Sequence of chain 1.A:
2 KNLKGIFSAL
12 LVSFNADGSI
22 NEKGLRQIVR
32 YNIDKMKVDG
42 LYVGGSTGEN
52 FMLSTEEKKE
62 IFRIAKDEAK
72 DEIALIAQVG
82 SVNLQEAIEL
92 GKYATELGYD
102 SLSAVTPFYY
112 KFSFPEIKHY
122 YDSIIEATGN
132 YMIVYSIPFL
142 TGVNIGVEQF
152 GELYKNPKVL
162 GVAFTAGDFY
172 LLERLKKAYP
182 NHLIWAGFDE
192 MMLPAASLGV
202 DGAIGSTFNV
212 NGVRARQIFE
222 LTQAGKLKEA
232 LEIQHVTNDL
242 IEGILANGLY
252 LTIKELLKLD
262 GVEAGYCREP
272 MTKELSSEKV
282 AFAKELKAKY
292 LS

The small molecule below binds the protein below.
Small molecule (SMILES): CC(=O)N[C@@H]([C@@H](O)[C@H](O)[C@H](O)CO)[C@@H](O)CC(=O)C(=O)O

Binding-site contacts:
Ligand atom O10 contacts residue TYR251 of chain 1.A at 2.8 Å (h-bond).
Ligand atom O4 contacts residue THR166 of chain 1.A at 2.9 Å (h-bond).
Ligand atom C10 contacts residue TYR251 of chain 1.A at 3.5 Å (hydrophobic).
Ligand atom O1A contacts residue ALA10 of chain 1.A at 3.6 Å.
Ligand atom O2 contacts residue TYR136 of chain 1.A at 2.5 Å (h-bond).
Ligand atom C6 contacts residue ASP190 of chain 1.A at 3.7 Å.
Ligand atom O1A contacts residue TYR136 of chain 1.A at 3.5 Å (h-bond).
Ligand atom C1 contacts residue SER47 of chain 1.A at 3.5 Å.
Ligand atom C11 contacts residue TYR251 of chain 1.A at 3.5 Å (hydrophobic).
Ligand atom O6 contacts residue GLY206 of chain 1.A at 3.4 Å.
Ligand atom O1B contacts residue TYR136 of chain 1.A at 3.4 Å (h-bond).
Ligand atom C8 contacts residue GLU191 of chain 1.A at 3.5 Å.
Ligand atom O2 contacts residue THR166 of chain 1.A at 3.6 Å.
Ligand atom O10 contacts residue THR48 of chain 1.A at 3.3 Å (h-bond).
Ligand atom O6 contacts residue SER207 of chain 1.A at 3.0 Å (h-bond).
Ligand atom O4 contacts residue GLY188 of chain 1.A at 2.7 Å (h-bond).
Ligand atom C1 contacts residue THR48 of chain 1.A at 3.0 Å.
Ligand atom C4 contacts residue ILE205 of chain 1.A at 3.5 Å (hydrophobic).
Ligand atom O1B contacts residue SER47 of chain 1.A at 3.0 Å.
Ligand atom C6 contacts residue GLY188 of chain 1.A at 3.2 Å.
Ligand atom O1A contacts residue GLY46 of chain 1.A at 3.3 Å.
Ligand atom C1 contacts residue TYR136 of chain 1.A at 3.2 Å (hydrophobic).
Ligand atom O8 contacts residue ASP190 of chain 1.A at 3.0 Å (salt-bridge).
Ligand atom C9 contacts residue GLU191 of chain 1.A at 3.3 Å.
Ligand atom O1A contacts residue SER47 of chain 1.A at 3.0 Å (h-bond).
Ligand atom O7 contacts residue LEU250 of chain 1.A at 3.6 Å.
Ligand atom C7 contacts residue SER207 of chain 1.A at 3.6 Å.
Ligand atom C5 contacts residue GLY188 of chain 1.A at 3.7 Å.
Ligand atom O8 contacts residue GLU191 of chain 1.A at 2.5 Å (salt-bridge).
Ligand atom O8 contacts residue PHE189 of chain 1.A at 3.6 Å.
Ligand atom C2 contacts residue THR48 of chain 1.A at 3.7 Å.
Ligand atom O9 contacts residue GLU191 of chain 1.A at 3.0 Å (salt-bridge).
Ligand atom O1B contacts residue THR48 of chain 1.A at 2.4 Å (h-bond).
Ligand atom C4 contacts residue GLY188 of chain 1.A at 3.2 Å.
Ligand atom O6 contacts residue ASP190 of chain 1.A at 2.7 Å (salt-bridge).
Ligand atom C2 contacts residue TYR136 of chain 1.A at 3.3 Å (hydrophobic).
Ligand atom C11 contacts residue ILE138 of chain 1.A at 3.5 Å (hydrophobic).
Ligand atom O7 contacts residue SER207 of chain 1.A at 2.7 Å (h-bond).
Ligand atom O1A contacts residue THR48 of chain 1.A at 3.2 Å (h-bond).
Ligand atom O6 contacts residue GLY188 of chain 1.A at 3.4 Å (h-bond).